Sequence of chain 2.A:
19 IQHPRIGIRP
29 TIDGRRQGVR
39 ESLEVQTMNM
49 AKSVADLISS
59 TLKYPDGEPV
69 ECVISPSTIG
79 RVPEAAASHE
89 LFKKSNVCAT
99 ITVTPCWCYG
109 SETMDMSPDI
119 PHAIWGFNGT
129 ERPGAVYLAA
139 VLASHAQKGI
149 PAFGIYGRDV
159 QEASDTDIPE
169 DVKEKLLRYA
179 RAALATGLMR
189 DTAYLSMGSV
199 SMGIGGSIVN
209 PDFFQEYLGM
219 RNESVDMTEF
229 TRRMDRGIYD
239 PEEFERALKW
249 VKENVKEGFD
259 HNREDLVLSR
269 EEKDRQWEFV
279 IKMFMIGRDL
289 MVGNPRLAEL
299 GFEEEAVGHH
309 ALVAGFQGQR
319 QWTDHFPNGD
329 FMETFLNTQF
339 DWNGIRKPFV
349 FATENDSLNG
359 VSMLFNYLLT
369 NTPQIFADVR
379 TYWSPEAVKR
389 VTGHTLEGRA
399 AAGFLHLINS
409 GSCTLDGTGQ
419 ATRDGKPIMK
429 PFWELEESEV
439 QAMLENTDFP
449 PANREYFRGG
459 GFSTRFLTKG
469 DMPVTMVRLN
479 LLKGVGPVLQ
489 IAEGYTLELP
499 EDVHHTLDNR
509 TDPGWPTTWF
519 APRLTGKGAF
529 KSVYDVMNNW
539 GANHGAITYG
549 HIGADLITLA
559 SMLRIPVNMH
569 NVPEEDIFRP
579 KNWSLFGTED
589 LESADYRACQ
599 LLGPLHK

Sequence of chain 3.A:
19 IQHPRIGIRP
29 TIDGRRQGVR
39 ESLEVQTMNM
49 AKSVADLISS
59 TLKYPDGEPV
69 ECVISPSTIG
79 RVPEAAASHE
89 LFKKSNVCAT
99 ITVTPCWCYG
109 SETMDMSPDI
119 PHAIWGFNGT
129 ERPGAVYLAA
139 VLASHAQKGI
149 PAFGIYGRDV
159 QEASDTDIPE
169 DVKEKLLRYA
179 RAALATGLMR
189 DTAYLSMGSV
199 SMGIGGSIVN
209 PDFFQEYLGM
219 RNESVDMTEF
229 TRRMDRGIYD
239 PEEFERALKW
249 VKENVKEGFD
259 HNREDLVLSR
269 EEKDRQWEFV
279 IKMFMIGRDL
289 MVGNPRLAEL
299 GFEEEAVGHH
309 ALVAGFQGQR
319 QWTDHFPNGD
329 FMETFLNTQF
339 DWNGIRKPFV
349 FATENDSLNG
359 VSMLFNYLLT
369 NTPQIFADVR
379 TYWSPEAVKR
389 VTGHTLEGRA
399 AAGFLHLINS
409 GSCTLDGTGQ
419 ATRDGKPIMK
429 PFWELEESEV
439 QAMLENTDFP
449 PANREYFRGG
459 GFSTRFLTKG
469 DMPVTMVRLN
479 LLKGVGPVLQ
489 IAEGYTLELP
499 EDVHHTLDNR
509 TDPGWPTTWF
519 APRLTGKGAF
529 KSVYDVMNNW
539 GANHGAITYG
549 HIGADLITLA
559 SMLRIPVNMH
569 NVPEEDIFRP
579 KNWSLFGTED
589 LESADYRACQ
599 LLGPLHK

This protein binds this small molecule.
Small molecule (SMILES): C[C@H](O)[C@@H](O)[C@@H](O)[C@H](O)CO

Binding-site contacts:
Ligand atom O3 contacts residue TRP105 of chain 3.A at 3.6 Å.
Ligand atom O4 contacts residue MET200 of chain 2.A at 4.0 Å.
Ligand atom C2 contacts residue ASP376 of chain 2.A at 3.8 Å.
Ligand atom C1 contacts residue ASN541 of chain 2.A at 3.5 Å.
Ligand atom C2 contacts residue MET200 of chain 2.A at 4.1 Å (hydrophobic).
Ligand atom O2 contacts residue SER408 of chain 2.A at 3.2 Å (h-bond).
Ligand atom O2 contacts residue MN1 of chain 2.C at 2.3 Å.
Ligand atom C3 contacts residue TRP105 of chain 3.A at 3.7 Å (hydrophobic).
Ligand atom C5 contacts residue GLN317 of chain 2.A at 4.0 Å.
Ligand atom C1 contacts residue VAL134 of chain 3.A at 4.0 Å (hydrophobic).
Ligand atom O5 contacts residue MET200 of chain 2.A at 3.6 Å.
Ligand atom O2 contacts residue GLU352 of chain 2.A at 3.5 Å (salt-bridge).
Ligand atom O5 contacts residue ARG33 of chain 3.A at 3.1 Å (salt-bridge).
Ligand atom O2 contacts residue ASP376 of chain 2.A at 3.0 Å (salt-bridge).
Ligand atom O5 contacts residue TRP105 of chain 3.A at 3.4 Å.
Ligand atom O4 contacts residue SER408 of chain 2.A at 3.2 Å (h-bond).
Ligand atom O1 contacts residue ASP376 of chain 2.A at 2.5 Å (salt-bridge).
Ligand atom C6 contacts residue TYR454 of chain 2.A at 3.5 Å (hydrophobic).
Ligand atom O1 contacts residue GLU352 of chain 2.A at 2.9 Å (salt-bridge).
Ligand atom O3 contacts residue PRO131 of chain 3.A at 3.7 Å.
Ligand atom C6 contacts residue TRP513 of chain 2.A at 4.0 Å (hydrophobic).
Ligand atom C5 contacts residue ARG33 of chain 3.A at 3.8 Å.
Ligand atom C4 contacts residue SER408 of chain 2.A at 3.8 Å.
Ligand atom C1 contacts residue HIS542 of chain 2.A at 4.1 Å.
Ligand atom C1 contacts residue GLU352 of chain 2.A at 3.4 Å.
Ligand atom C2 contacts residue GLU352 of chain 2.A at 3.2 Å.
Ligand atom C2 contacts residue MN1 of chain 2.C at 3.1 Å.
Ligand atom O3 contacts residue VAL134 of chain 3.A at 3.9 Å.
Ligand atom O5 contacts residue GLN317 of chain 2.A at 2.8 Å (h-bond).
Ligand atom O1 contacts residue HIS542 of chain 2.A at 2.7 Å (h-bond).
Ligand atom O1 contacts residue MN1 of chain 2.C at 2.0 Å.
Ligand atom O4 contacts residue GLU352 of chain 2.A at 3.3 Å (salt-bridge).
Ligand atom O4 contacts residue GLN317 of chain 2.A at 3.0 Å (h-bond).
Ligand atom C1 contacts residue ASP376 of chain 2.A at 3.3 Å.
Ligand atom C5 contacts residue TRP105 of chain 3.A at 3.8 Å (hydrophobic).
Ligand atom O1 contacts residue ASN541 of chain 2.A at 2.8 Å (h-bond).
Ligand atom C2 contacts residue SER408 of chain 2.A at 4.0 Å.
Ligand atom C1 contacts residue TRP105 of chain 3.A at 3.6 Å (hydrophobic).
Ligand atom C1 contacts residue ILE202 of chain 2.A at 4.2 Å (hydrophobic).
Ligand atom C1 contacts residue MN1 of chain 2.C at 3.1 Å.